Binding-site contacts:
Ligand atom C2 contacts residue ASN49 of chain 1.E at 2.4 Å.
Ligand atom C4 contacts residue ASN49 of chain 1.E at 4.2 Å.
Ligand atom C5 contacts residue HIS47 of chain 1.E at 4.4 Å.
Ligand atom O5 contacts residue ASN49 of chain 1.E at 2.4 Å (h-bond).
Ligand atom C5 contacts residue ASN49 of chain 1.E at 3.7 Å.
Ligand atom O6 contacts residue HIS47 of chain 1.E at 4.4 Å.
Ligand atom C7 contacts residue ASN49 of chain 1.E at 3.5 Å.
Ligand atom O7 contacts residue ASN49 of chain 1.E at 4.0 Å.
Ligand atom C8 contacts residue ASN49 of chain 1.E at 4.3 Å.
Ligand atom N2 contacts residue ASN49 of chain 1.E at 2.9 Å (h-bond).
Ligand atom O5 contacts residue HIS47 of chain 1.E at 4.2 Å.
Ligand atom C3 contacts residue ASN49 of chain 1.E at 3.8 Å.
Ligand atom C6 contacts residue HIS47 of chain 1.E at 3.7 Å.
Ligand atom C1 contacts residue ASN49 of chain 1.E at 1.4 Å.

Sequence of chain 1.E:
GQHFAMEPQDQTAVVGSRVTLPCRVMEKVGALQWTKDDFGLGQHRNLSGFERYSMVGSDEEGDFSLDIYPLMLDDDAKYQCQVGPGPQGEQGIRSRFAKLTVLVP

This protein binds this small molecule.
Small molecule (SMILES): CC(=O)N[C@@H]1[C@@H](O)[C@H](O)[C@@H](CO)O[C@H]1O